Sequence of chain 1.B:
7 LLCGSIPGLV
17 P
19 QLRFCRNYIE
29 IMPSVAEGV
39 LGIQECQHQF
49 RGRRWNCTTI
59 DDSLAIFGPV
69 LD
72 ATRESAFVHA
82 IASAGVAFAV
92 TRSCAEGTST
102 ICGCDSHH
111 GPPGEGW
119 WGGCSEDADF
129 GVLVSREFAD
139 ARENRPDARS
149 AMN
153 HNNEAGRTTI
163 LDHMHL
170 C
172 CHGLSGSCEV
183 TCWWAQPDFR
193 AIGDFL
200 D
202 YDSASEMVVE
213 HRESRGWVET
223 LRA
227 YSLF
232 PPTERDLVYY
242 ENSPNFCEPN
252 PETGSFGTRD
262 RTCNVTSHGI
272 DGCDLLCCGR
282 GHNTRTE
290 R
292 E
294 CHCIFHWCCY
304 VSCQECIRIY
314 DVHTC

Binding-site contacts:
Ligand atom O5 contacts residue SER268 of chain 1.B at 3.6 Å.
Ligand atom C1 contacts residue ASP272 of chain 1.B at 4.4 Å.
Ligand atom C1 contacts residue THR267 of chain 1.B at 4.1 Å.
Ligand atom C1 contacts residue SER268 of chain 1.B at 4.4 Å.
Ligand atom O6 contacts residue SER268 of chain 1.B at 4.0 Å.
Ligand atom C5 contacts residue ASN265 of chain 1.B at 3.7 Å.
Ligand atom C5 contacts residue THR267 of chain 1.B at 3.9 Å.
Ligand atom N2 contacts residue ASN265 of chain 1.B at 2.9 Å (h-bond).
Ligand atom O7 contacts residue ASN265 of chain 1.B at 4.0 Å.
Ligand atom C6 contacts residue SER268 of chain 1.B at 4.4 Å.
Ligand atom C7 contacts residue ASN265 of chain 1.B at 3.7 Å.
Ligand atom C6 contacts residue THR267 of chain 1.B at 4.1 Å.
Ligand atom C4 contacts residue ASN265 of chain 1.B at 4.2 Å.
Ligand atom O5 contacts residue ASP272 of chain 1.B at 4.3 Å.
Ligand atom C1 contacts residue ASN265 of chain 1.B at 1.4 Å.
Ligand atom O5 contacts residue THR267 of chain 1.B at 3.8 Å.
Ligand atom O5 contacts residue ASN265 of chain 1.B at 2.4 Å (h-bond).
Ligand atom C3 contacts residue ASN265 of chain 1.B at 3.8 Å.
Ligand atom C2 contacts residue ASN265 of chain 1.B at 2.5 Å.

A small-molecule ligand and the protein it binds are described below.
Small molecule (SMILES): CC(=O)N[C@@H]1[C@@H](O)[C@H](O)[C@@H](CO)O[C@H]1O